This small molecule binds to this protein.
Small molecule (SMILES): O=C(O)c1cccc(O)c1O

Binding-site contacts:
Ligand atom C9 contacts residue PHE143 of chain 1.B at 4.1 Å (hydrophobic).
Ligand atom O17 contacts residue TYR152 of chain 1.B at 3.7 Å.
Ligand atom C18 contacts residue LYS145 of chain 1.B at 3.8 Å.
Ligand atom C12 contacts residue TYR152 of chain 1.B at 4.4 Å (hydrophobic).
Ligand atom C15 contacts residue ALA154 of chain 1.B at 3.9 Å (hydrophobic).
Ligand atom C15 contacts residue LYS145 of chain 1.B at 4.2 Å.
Ligand atom C12 contacts residue ALA154 of chain 1.B at 3.7 Å (hydrophobic).
Ligand atom C9 contacts residue FE1 of chain 1.H at 4.5 Å.
Ligand atom O3 contacts residue FE1 of chain 1.H at 2.3 Å.
Ligand atom O6 contacts residue FE1 of chain 1.H at 2.3 Å.
Ligand atom O9 contacts residue ALA60 of chain 1.B at 4.1 Å.
Ligand atom O3 contacts residue LYS145 of chain 1.B at 3.3 Å (salt-bridge).
Ligand atom C12 contacts residue LYS145 of chain 1.B at 4.3 Å.
Ligand atom C18 contacts residue FE1 of chain 1.H at 4.5 Å.
Ligand atom C9 contacts residue TYR126 of chain 1.B at 4.1 Å (hydrophobic).
Ligand atom C12 contacts residue PHE153 of chain 1.B at 3.9 Å (hydrophobic).
Ligand atom C6 contacts residue LYS145 of chain 1.B at 3.7 Å.
Ligand atom O6 contacts residue TYR126 of chain 1.B at 3.1 Å (h-bond).
Ligand atom C21 contacts residue ALA60 of chain 1.B at 3.9 Å (hydrophobic).
Ligand atom C12 contacts residue PHE143 of chain 1.B at 4.4 Å (hydrophobic).
Ligand atom C15 contacts residue PHE153 of chain 1.B at 4.0 Å (hydrophobic).
Ligand atom C6 contacts residue TYR126 of chain 1.B at 4.0 Å (hydrophobic).
Ligand atom C6 contacts residue FE1 of chain 1.H at 3.1 Å.
Ligand atom O17 contacts residue ALA60 of chain 1.B at 3.1 Å.
Ligand atom C3 contacts residue FE1 of chain 1.H at 3.1 Å.
Ligand atom O17 contacts residue LYS145 of chain 1.B at 4.1 Å.
Ligand atom C21 contacts residue LYS145 of chain 1.B at 4.3 Å.
Ligand atom C3 contacts residue LYS145 of chain 1.B at 3.5 Å.
Ligand atom C9 contacts residue LYS145 of chain 1.B at 3.9 Å.
Ligand atom O6 contacts residue LYS145 of chain 1.B at 4.0 Å.
Ligand atom C15 contacts residue TYR152 of chain 1.B at 4.2 Å (hydrophobic).

Sequence of chain 1.B:
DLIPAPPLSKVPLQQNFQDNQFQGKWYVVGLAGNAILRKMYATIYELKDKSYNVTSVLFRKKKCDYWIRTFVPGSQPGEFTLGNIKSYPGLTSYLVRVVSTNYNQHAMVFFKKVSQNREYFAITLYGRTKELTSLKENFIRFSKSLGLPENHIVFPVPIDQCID